This small molecule binds to this protein.
Small molecule (SMILES): O=C(NCCCS)[C@@H]1CN(Cc2ccc(F)cc2)CCN1

Sequence of chain 1.C:
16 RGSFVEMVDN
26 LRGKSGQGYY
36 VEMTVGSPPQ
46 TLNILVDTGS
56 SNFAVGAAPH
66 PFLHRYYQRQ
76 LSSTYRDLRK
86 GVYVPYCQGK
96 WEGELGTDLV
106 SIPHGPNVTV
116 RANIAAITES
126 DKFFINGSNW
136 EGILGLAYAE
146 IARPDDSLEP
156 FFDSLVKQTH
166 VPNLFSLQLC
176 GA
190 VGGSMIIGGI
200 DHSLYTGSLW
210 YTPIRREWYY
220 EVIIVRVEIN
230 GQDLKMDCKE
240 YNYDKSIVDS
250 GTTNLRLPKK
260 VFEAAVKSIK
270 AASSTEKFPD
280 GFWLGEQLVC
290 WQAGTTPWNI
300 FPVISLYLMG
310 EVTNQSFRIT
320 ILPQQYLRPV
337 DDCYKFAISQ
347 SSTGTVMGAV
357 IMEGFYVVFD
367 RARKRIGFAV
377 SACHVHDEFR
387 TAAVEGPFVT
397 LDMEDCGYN

Binding-site contacts:
Ligand atom C5 contacts residue TYR91 of chain 1.C at 4.0 Å (hydrophobic).
Ligand atom C12 contacts residue CYS92 of chain 1.C at 3.4 Å (hydrophobic).
Ligand atom C4 contacts residue THR252 of chain 1.C at 3.9 Å.
Ligand atom S13 contacts residue ARG255 of chain 1.C at 4.1 Å.
Ligand atom F25 contacts residue PHE128 of chain 1.C at 3.9 Å.
Ligand atom N8 contacts residue THR251 of chain 1.C at 4.0 Å.
Ligand atom O9 contacts residue TYR91 of chain 1.C at 2.8 Å (h-bond).
Ligand atom C4 contacts residue TYR91 of chain 1.C at 3.7 Å (hydrophobic).
Ligand atom C20 contacts residue ILE130 of chain 1.C at 4.1 Å (hydrophobic).
Ligand atom C7 contacts residue TYR91 of chain 1.C at 3.7 Å (hydrophobic).
Ligand atom C23 contacts residue LEU50 of chain 1.C at 3.8 Å (hydrophobic).
Ligand atom C10 contacts residue CYS92 of chain 1.C at 3.8 Å (hydrophobic).
Ligand atom N6 contacts residue THR252 of chain 1.C at 3.8 Å.
Ligand atom C1 contacts residue THR252 of chain 1.C at 3.9 Å.
Ligand atom C20 contacts residue TRP135 of chain 1.C at 4.2 Å (hydrophobic).
Ligand atom C21 contacts residue TYR91 of chain 1.C at 3.4 Å (hydrophobic).
Ligand atom C1 contacts residue GLY31 of chain 1.C at 3.9 Å.
Ligand atom C10 contacts residue ARG255 of chain 1.C at 3.9 Å.
Ligand atom C19 contacts residue GLY250 of chain 1.C at 4.1 Å.
Ligand atom C20 contacts residue TYR91 of chain 1.C at 3.8 Å (hydrophobic).
Ligand atom C23 contacts residue TYR91 of chain 1.C at 3.1 Å (hydrophobic).
Ligand atom C2 contacts residue THR252 of chain 1.C at 3.6 Å.
Ligand atom C24 contacts residue TYR91 of chain 1.C at 3.4 Å (hydrophobic).
Ligand atom C22 contacts residue TYR91 of chain 1.C at 3.3 Å (hydrophobic).
Ligand atom C24 contacts residue LEU50 of chain 1.C at 4.0 Å (hydrophobic).
Ligand atom C18 contacts residue ILE130 of chain 1.C at 3.8 Å (hydrophobic).
Ligand atom F25 contacts residue TYR91 of chain 1.C at 3.5 Å.
Ligand atom C2 contacts residue GLY31 of chain 1.C at 3.2 Å.
Ligand atom C19 contacts residue TYR91 of chain 1.C at 3.7 Å (hydrophobic).
Ligand atom F25 contacts residue ILE138 of chain 1.C at 3.1 Å.
Ligand atom O9 contacts residue THR251 of chain 1.C at 3.7 Å.
Ligand atom C7 contacts residue THR251 of chain 1.C at 4.2 Å.
Ligand atom C24 contacts residue GLY250 of chain 1.C at 3.2 Å.
Ligand atom C23 contacts residue GLY250 of chain 1.C at 4.0 Å.
Ligand atom C12 contacts residue ARG255 of chain 1.C at 3.5 Å.
Ligand atom C11 contacts residue CYS92 of chain 1.C at 3.5 Å (hydrophobic).
Ligand atom O9 contacts residue GLY250 of chain 1.C at 4.0 Å.
Ligand atom S13 contacts residue CYS92 of chain 1.C at 2.0 Å (h-bond).
Ligand atom C2 contacts residue ILE130 of chain 1.C at 4.1 Å (hydrophobic).
Ligand atom C4 contacts residue GLY250 of chain 1.C at 3.4 Å.